A protein and the small-molecule ligand that binds it are described below.
Small molecule (SMILES): [H]/N=C(/N)NC(=O)c1nc(-c2cc3ccccc3o2)c(N2CCCCCC2)nc1N

Binding-site contacts:
Ligand atom N6 contacts residue GLY229 of chain 1.A at 3.0 Å.
Ligand atom N4 contacts residue SER198 of chain 1.A at 3.2 Å (h-bond).
Ligand atom N5 contacts residue GLY221 of chain 1.A at 3.4 Å (h-bond).
Ligand atom N4 contacts residue TRP218 of chain 1.A at 3.7 Å.
Ligand atom C4 contacts residue HIS46 of chain 1.A at 3.7 Å.
Ligand atom C7 contacts residue GLN195 of chain 1.A at 3.6 Å.
Ligand atom N6 contacts residue ASP192 of chain 1.A at 2.8 Å (salt-bridge).
Ligand atom C16 contacts residue GLY221 of chain 1.A at 3.7 Å.
Ligand atom N2 contacts residue GLY221 of chain 1.A at 3.7 Å.
Ligand atom N7 contacts residue GLY221 of chain 1.A at 3.1 Å (h-bond).
Ligand atom C13 contacts residue SER193 of chain 1.A at 3.3 Å.
Ligand atom O2 contacts residue CYS194 of chain 1.A at 3.7 Å.
Ligand atom N3 contacts residue SER198 of chain 1.A at 3.6 Å (h-bond).
Ligand atom C2 contacts residue GLN195 of chain 1.A at 3.2 Å.
Ligand atom N7 contacts residue PRO228 of chain 1.A at 3.8 Å.
Ligand atom C12 contacts residue GLY219 of chain 1.A at 3.6 Å.
Ligand atom C11 contacts residue CYS222 of chain 1.A at 3.7 Å (hydrophobic).
Ligand atom C20 contacts residue GLY221 of chain 1.A at 3.8 Å.
Ligand atom O1 contacts residue SER193 of chain 1.A at 3.4 Å (h-bond).
Ligand atom C6 contacts residue GLN195 of chain 1.A at 3.0 Å.
Ligand atom C18 contacts residue SER145 of chain 1.A at 3.2 Å.
Ligand atom N2 contacts residue CYS222 of chain 1.A at 3.6 Å.
Ligand atom C12 contacts residue TRP218 of chain 1.A at 3.7 Å (hydrophobic).
Ligand atom C8 contacts residue GLN195 of chain 1.A at 3.6 Å.
Ligand atom C1 contacts residue GLN195 of chain 1.A at 3.0 Å.
Ligand atom O1 contacts residue VAL216 of chain 1.A at 3.8 Å.
Ligand atom C14 contacts residue CYS222 of chain 1.A at 3.8 Å (hydrophobic).
Ligand atom N7 contacts residue ASP192 of chain 1.A at 2.9 Å (salt-bridge).
Ligand atom C17 contacts residue SER145 of chain 1.A at 3.5 Å.
Ligand atom C13 contacts residue GLY221 of chain 1.A at 3.7 Å.
Ligand atom N5 contacts residue SER193 of chain 1.A at 3.6 Å (h-bond).
Ligand atom O2 contacts residue CYS222 of chain 1.A at 3.4 Å (h-bond).
Ligand atom C13 contacts residue ASP192 of chain 1.A at 3.4 Å.
Ligand atom O2 contacts residue GLN195 of chain 1.A at 3.4 Å (h-bond).
Ligand atom O1 contacts residue TRP218 of chain 1.A at 3.6 Å.
Ligand atom N7 contacts residue CYS222 of chain 1.A at 3.6 Å.
Ligand atom N4 contacts residue SER217 of chain 1.A at 3.7 Å.
Ligand atom N5 contacts residue GLY219 of chain 1.A at 3.6 Å.
Ligand atom N6 contacts residue SER193 of chain 1.A at 2.9 Å (h-bond).
Ligand atom N4 contacts residue VAL216 of chain 1.A at 3.4 Å.

Sequence of chain 1.A:
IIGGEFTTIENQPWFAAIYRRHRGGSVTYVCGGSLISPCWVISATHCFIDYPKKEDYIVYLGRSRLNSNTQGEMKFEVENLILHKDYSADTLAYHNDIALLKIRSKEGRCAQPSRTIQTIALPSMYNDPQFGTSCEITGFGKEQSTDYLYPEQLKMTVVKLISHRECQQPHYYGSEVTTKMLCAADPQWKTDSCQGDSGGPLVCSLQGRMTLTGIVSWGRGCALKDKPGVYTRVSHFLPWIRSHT